Binding-site contacts:
Ligand atom C4 contacts residue HIS1090 of chain 1.C at 4.1 Å.
Ligand atom C1 contacts residue ASN1087 of chain 1.C at 1.4 Å.
Ligand atom C2 contacts residue ASN1087 of chain 1.C at 2.5 Å.
Ligand atom O7 contacts residue ASN1087 of chain 1.C at 3.2 Å (h-bond).
Ligand atom C1 contacts residue THR1089 of chain 1.C at 3.5 Å.
Ligand atom C1 contacts residue HIS1090 of chain 1.C at 4.1 Å.
Ligand atom C2 contacts residue THR1089 of chain 1.C at 3.4 Å.
Ligand atom C7 contacts residue THR1089 of chain 1.C at 3.9 Å.
Ligand atom O5 contacts residue HIS1090 of chain 1.C at 4.3 Å.
Ligand atom C6 contacts residue PHE1092 of chain 1.C at 3.5 Å (hydrophobic).
Ligand atom C7 contacts residue HIS1090 of chain 1.C at 4.1 Å.
Ligand atom C8 contacts residue HIS1090 of chain 1.C at 4.3 Å.
Ligand atom C3 contacts residue THR1089 of chain 1.C at 3.4 Å.
Ligand atom C2 contacts residue HIS1090 of chain 1.C at 4.5 Å.
Ligand atom O5 contacts residue ASN1087 of chain 1.C at 2.4 Å (h-bond).
Ligand atom C4 contacts residue ASN1087 of chain 1.C at 4.2 Å.
Ligand atom C3 contacts residue HIS1090 of chain 1.C at 3.9 Å.
Ligand atom C5 contacts residue HIS1090 of chain 1.C at 3.7 Å.
Ligand atom C8 contacts residue ASN1087 of chain 1.C at 3.6 Å.
Ligand atom O4 contacts residue HIS1090 of chain 1.C at 3.9 Å.
Ligand atom O5 contacts residue PHE1092 of chain 1.C at 3.6 Å.
Ligand atom O7 contacts residue HIS1090 of chain 1.C at 3.4 Å (h-bond).
Ligand atom N2 contacts residue THR1089 of chain 1.C at 2.9 Å (h-bond).
Ligand atom C3 contacts residue ASN1087 of chain 1.C at 3.8 Å.
Ligand atom C5 contacts residue ASN1087 of chain 1.C at 3.7 Å.
Ligand atom N2 contacts residue ASN1087 of chain 1.C at 2.9 Å (h-bond).
Ligand atom C1 contacts residue PHE1092 of chain 1.C at 4.2 Å (hydrophobic).
Ligand atom C5 contacts residue PHE1092 of chain 1.C at 3.8 Å (hydrophobic).
Ligand atom C8 contacts residue THR1089 of chain 1.C at 4.0 Å.
Ligand atom C7 contacts residue ASN1087 of chain 1.C at 3.2 Å.
Ligand atom O3 contacts residue THR1089 of chain 1.C at 4.2 Å.

A protein and the small-molecule ligand that binds it are described below.
Small molecule (SMILES): CC(=O)N[C@H]1[C@H](O[C@H]2[C@H](O)[C@@H](NC(C)=O)CO[C@@H]2CO)O[C@H](CO)[C@@H](O)[C@@H]1O

Sequence of chain 1.C:
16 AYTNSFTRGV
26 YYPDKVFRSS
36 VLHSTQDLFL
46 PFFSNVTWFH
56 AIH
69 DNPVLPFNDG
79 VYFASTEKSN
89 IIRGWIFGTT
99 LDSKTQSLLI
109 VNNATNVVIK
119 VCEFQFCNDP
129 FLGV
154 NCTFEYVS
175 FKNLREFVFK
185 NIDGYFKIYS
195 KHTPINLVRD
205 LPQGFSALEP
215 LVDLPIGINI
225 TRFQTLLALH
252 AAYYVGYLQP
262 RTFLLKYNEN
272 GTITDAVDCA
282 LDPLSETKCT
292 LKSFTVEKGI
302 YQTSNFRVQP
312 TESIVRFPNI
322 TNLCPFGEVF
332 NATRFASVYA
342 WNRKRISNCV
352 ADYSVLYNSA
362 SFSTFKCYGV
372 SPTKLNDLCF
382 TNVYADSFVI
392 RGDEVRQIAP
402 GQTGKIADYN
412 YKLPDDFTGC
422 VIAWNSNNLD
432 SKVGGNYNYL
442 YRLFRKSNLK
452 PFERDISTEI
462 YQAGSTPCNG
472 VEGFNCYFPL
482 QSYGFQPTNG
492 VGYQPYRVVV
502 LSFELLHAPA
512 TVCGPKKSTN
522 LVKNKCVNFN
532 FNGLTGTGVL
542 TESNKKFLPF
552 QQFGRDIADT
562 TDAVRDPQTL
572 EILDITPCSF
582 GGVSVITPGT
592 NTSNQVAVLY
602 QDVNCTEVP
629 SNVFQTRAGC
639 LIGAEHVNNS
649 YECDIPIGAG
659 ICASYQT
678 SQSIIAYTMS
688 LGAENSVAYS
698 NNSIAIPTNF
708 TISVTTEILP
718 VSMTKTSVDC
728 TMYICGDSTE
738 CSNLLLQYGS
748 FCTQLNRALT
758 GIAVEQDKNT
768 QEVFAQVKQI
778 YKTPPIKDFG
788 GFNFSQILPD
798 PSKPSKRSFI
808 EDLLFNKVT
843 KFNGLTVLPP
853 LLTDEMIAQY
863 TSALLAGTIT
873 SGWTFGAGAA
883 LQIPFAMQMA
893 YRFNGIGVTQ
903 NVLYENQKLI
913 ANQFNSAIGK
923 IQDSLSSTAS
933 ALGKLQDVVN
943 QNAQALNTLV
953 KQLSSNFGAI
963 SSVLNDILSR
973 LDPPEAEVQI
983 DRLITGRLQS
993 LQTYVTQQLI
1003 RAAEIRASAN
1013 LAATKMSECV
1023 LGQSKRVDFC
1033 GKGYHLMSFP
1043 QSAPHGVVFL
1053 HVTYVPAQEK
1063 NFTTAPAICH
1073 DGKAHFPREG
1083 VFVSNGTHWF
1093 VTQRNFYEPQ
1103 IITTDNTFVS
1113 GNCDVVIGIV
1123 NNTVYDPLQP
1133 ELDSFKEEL